Sequence of chain 1.A:
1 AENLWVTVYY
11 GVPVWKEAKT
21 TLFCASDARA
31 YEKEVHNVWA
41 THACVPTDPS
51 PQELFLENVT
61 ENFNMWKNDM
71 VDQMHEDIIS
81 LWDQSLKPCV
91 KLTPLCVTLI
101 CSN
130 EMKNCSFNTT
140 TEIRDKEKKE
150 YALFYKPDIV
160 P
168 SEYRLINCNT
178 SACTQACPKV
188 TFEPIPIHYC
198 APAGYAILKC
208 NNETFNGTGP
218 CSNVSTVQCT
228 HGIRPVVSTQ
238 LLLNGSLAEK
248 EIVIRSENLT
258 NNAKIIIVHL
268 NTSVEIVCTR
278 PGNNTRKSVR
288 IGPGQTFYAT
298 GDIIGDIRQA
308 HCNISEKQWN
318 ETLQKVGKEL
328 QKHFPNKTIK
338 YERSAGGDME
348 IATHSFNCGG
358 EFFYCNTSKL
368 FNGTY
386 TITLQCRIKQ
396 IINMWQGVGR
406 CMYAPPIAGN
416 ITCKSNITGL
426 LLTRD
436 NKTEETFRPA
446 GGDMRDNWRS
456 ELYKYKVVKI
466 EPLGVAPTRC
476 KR

Binding-site contacts:
Ligand atom C2 contacts residue THR417 of chain 1.A at 4.4 Å.
Ligand atom O7 contacts residue ASN415 of chain 1.A at 3.6 Å.
Ligand atom O6 contacts residue ASN415 of chain 1.A at 4.3 Å.
Ligand atom C1 contacts residue ASN415 of chain 1.A at 1.4 Å.
Ligand atom C4 contacts residue ASN415 of chain 1.A at 4.3 Å.
Ligand atom C2 contacts residue ASN415 of chain 1.A at 2.5 Å.
Ligand atom O7 contacts residue THR417 of chain 1.A at 3.5 Å.
Ligand atom C5 contacts residue ASN415 of chain 1.A at 3.6 Å.
Ligand atom C7 contacts residue THR417 of chain 1.A at 4.5 Å.
Ligand atom C7 contacts residue ASN415 of chain 1.A at 3.0 Å.
Ligand atom N2 contacts residue ASN415 of chain 1.A at 2.9 Å (h-bond).
Ligand atom C8 contacts residue ASN415 of chain 1.A at 3.2 Å.
Ligand atom O3 contacts residue THR417 of chain 1.A at 4.3 Å.
Ligand atom O5 contacts residue ASN415 of chain 1.A at 2.3 Å (h-bond).
Ligand atom C3 contacts residue ASN415 of chain 1.A at 3.8 Å.

The protein below binds the small molecule below.
Small molecule (SMILES): CC(=O)N[C@@H]1[C@@H](O)[C@H](O)[C@@H](CO)O[C@H]1O